Sequence of chain 1.A:
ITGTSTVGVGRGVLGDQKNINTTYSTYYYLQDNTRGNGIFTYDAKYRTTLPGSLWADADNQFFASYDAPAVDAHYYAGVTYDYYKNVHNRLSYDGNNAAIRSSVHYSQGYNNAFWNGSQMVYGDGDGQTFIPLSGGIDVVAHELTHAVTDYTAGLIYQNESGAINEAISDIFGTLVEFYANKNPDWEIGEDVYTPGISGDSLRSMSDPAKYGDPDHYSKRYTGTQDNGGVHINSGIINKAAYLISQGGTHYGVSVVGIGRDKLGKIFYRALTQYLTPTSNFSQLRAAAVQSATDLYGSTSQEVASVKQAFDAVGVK

Binding-site contacts:
Ligand atom C4 contacts residue SER218 of chain 1.A at 3.8 Å.
Ligand atom O5 contacts residue TYR251 of chain 1.A at 3.7 Å.
Ligand atom C5 contacts residue HIS216 of chain 1.A at 3.6 Å.
Ligand atom C4 contacts residue HIS216 of chain 1.A at 4.0 Å.
Ligand atom C2 contacts residue HIS216 of chain 1.A at 4.5 Å.
Ligand atom O5 contacts residue HIS216 of chain 1.A at 3.9 Å.
Ligand atom C3 contacts residue HIS216 of chain 1.A at 3.8 Å.
Ligand atom C5 contacts residue SER218 of chain 1.A at 3.6 Å.
Ligand atom C1 contacts residue HIS216 of chain 1.A at 3.8 Å.
Ligand atom C5 contacts residue TYR251 of chain 1.A at 4.5 Å (hydrophobic).
Ligand atom O1 contacts residue TYR251 of chain 1.A at 4.2 Å.
Ligand atom O4 contacts residue HIS216 of chain 1.A at 4.0 Å.
Ligand atom O4 contacts residue SER218 of chain 1.A at 2.8 Å (h-bond).

This small molecule binds to this protein.
Small molecule (SMILES): O[C@@H]1[C@@H](O)[C@H](O)OC[C@H]1O